Sequence of chain 1.B:
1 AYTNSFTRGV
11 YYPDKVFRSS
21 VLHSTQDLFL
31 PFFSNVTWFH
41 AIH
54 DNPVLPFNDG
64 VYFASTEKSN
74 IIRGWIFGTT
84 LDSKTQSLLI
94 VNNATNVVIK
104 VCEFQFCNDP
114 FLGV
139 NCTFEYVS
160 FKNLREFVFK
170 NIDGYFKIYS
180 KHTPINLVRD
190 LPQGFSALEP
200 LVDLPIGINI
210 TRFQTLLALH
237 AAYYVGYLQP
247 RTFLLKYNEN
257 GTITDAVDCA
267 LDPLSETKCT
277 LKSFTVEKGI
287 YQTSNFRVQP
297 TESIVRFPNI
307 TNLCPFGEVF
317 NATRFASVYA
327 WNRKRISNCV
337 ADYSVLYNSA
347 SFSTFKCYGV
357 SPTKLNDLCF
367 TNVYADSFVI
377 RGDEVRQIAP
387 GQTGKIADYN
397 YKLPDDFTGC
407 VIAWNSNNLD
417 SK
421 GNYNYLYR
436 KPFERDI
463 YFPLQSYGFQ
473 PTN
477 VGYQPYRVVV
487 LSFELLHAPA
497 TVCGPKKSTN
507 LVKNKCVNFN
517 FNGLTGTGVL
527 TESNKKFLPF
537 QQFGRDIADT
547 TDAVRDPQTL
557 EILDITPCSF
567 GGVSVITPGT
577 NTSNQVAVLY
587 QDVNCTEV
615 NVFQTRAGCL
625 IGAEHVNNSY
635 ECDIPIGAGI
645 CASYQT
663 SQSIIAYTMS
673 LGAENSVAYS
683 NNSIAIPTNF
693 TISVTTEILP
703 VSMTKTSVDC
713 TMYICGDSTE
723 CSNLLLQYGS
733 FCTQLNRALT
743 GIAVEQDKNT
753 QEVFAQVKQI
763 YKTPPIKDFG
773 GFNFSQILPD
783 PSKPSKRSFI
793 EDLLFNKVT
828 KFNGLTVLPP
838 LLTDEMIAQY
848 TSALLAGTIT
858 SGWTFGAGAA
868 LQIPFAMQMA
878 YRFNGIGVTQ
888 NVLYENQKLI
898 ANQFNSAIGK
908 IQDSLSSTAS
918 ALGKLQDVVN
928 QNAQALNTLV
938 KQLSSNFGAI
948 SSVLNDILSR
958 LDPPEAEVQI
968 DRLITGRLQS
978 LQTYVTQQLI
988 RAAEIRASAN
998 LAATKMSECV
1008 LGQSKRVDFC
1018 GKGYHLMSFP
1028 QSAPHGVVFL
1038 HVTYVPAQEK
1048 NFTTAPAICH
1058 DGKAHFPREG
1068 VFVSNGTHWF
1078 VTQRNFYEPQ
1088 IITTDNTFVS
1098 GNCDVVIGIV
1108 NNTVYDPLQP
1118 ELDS

Binding-site contacts:
Ligand atom O7 contacts residue ASN683 of chain 1.B at 3.1 Å (h-bond).
Ligand atom C1 contacts residue ASN683 of chain 1.B at 1.5 Å.
Ligand atom C7 contacts residue ASN683 of chain 1.B at 3.2 Å.
Ligand atom C8 contacts residue ASN683 of chain 1.B at 4.3 Å.
Ligand atom C4 contacts residue ASN683 of chain 1.B at 4.3 Å.
Ligand atom C5 contacts residue ASN683 of chain 1.B at 3.8 Å.
Ligand atom C2 contacts residue ASN683 of chain 1.B at 2.5 Å.
Ligand atom C3 contacts residue ASN683 of chain 1.B at 3.9 Å.
Ligand atom O5 contacts residue ASN683 of chain 1.B at 2.4 Å (h-bond).
Ligand atom C8 contacts residue GLY1105 of chain 1.B at 3.4 Å.
Ligand atom N2 contacts residue ASN683 of chain 1.B at 2.9 Å (h-bond).
Ligand atom O7 contacts residue ILE1104 of chain 1.B at 4.4 Å.
Ligand atom C8 contacts residue ILE1104 of chain 1.B at 3.8 Å (hydrophobic).

This small molecule binds to this protein.
Small molecule (SMILES): CC(=O)N[C@@H]1[C@@H](O)[C@H](O)[C@@H](CO)O[C@H]1O